Binding-site contacts:
Ligand atom N7 contacts residue TRP688 of chain 1.B at 3.7 Å.
Ligand atom O2G contacts residue LYS719 of chain 1.B at 3.8 Å.
Ligand atom N3 contacts residue TRP688 of chain 1.B at 3.7 Å.
Ligand atom O2A contacts residue SER720 of chain 1.B at 3.9 Å.
Ligand atom O1A contacts residue LYS719 of chain 1.B at 4.0 Å.
Ligand atom PB contacts residue CYS717 of chain 1.B at 4.0 Å.
Ligand atom PG contacts residue SER720 of chain 1.B at 3.7 Å.
Ligand atom O1B contacts residue LYS719 of chain 1.B at 4.0 Å.
Ligand atom O1B contacts residue GLY716 of chain 1.B at 2.6 Å (h-bond).
Ligand atom C2 contacts residue SER405 of chain 1.B at 3.9 Å.
Ligand atom N1 contacts residue SER405 of chain 1.B at 3.9 Å.
Ligand atom O1B contacts residue CYS717 of chain 1.B at 3.6 Å (h-bond).
Ligand atom PB contacts residue LYS719 of chain 1.B at 3.9 Å.
Ligand atom O2B contacts residue SER720 of chain 1.B at 3.9 Å.
Ligand atom S1G contacts residue SER720 of chain 1.B at 3.2 Å (h-bond).
Ligand atom C5' contacts residue SER721 of chain 1.B at 3.8 Å.
Ligand atom S1G contacts residue GLN775 of chain 1.B at 2.7 Å (h-bond).
Ligand atom O5' contacts residue SER721 of chain 1.B at 3.7 Å.
Ligand atom O1A contacts residue SER720 of chain 1.B at 4.0 Å.
Ligand atom C2 contacts residue TRP688 of chain 1.B at 3.6 Å (hydrophobic).
Ligand atom O1B contacts residue VAL715 of chain 1.B at 3.7 Å.
Ligand atom O2G contacts residue GLN775 of chain 1.B at 3.6 Å (h-bond).
Ligand atom O3B contacts residue SER720 of chain 1.B at 3.5 Å (h-bond).
Ligand atom C4 contacts residue TRP688 of chain 1.B at 3.8 Å (hydrophobic).
Ligand atom N6 contacts residue TRP688 of chain 1.B at 3.5 Å.
Ligand atom C5 contacts residue TRP688 of chain 1.B at 3.5 Å (hydrophobic).
Ligand atom O1A contacts residue SER721 of chain 1.B at 2.4 Å (h-bond).
Ligand atom C6 contacts residue TRP688 of chain 1.B at 3.3 Å (hydrophobic).
Ligand atom O3A contacts residue GLY716 of chain 1.B at 3.9 Å.
Ligand atom O2G contacts residue SER720 of chain 1.B at 3.8 Å.
Ligand atom PB contacts residue GLY716 of chain 1.B at 3.9 Å.
Ligand atom O4' contacts residue TRP688 of chain 1.B at 3.7 Å.
Ligand atom PA contacts residue SER721 of chain 1.B at 3.6 Å.
Ligand atom O2B contacts residue CYS717 of chain 1.B at 3.3 Å (h-bond).
Ligand atom O2B contacts residue LYS719 of chain 1.B at 2.6 Å (salt-bridge).
Ligand atom O2B contacts residue GLY718 of chain 1.B at 2.7 Å (h-bond).
Ligand atom O1A contacts residue GLY718 of chain 1.B at 3.7 Å.
Ligand atom O3B contacts residue LYS719 of chain 1.B at 3.8 Å.
Ligand atom N1 contacts residue TRP688 of chain 1.B at 3.5 Å.
Ligand atom N6 contacts residue THR404 of chain 1.B at 3.4 Å.

Sequence of chain 1.B:
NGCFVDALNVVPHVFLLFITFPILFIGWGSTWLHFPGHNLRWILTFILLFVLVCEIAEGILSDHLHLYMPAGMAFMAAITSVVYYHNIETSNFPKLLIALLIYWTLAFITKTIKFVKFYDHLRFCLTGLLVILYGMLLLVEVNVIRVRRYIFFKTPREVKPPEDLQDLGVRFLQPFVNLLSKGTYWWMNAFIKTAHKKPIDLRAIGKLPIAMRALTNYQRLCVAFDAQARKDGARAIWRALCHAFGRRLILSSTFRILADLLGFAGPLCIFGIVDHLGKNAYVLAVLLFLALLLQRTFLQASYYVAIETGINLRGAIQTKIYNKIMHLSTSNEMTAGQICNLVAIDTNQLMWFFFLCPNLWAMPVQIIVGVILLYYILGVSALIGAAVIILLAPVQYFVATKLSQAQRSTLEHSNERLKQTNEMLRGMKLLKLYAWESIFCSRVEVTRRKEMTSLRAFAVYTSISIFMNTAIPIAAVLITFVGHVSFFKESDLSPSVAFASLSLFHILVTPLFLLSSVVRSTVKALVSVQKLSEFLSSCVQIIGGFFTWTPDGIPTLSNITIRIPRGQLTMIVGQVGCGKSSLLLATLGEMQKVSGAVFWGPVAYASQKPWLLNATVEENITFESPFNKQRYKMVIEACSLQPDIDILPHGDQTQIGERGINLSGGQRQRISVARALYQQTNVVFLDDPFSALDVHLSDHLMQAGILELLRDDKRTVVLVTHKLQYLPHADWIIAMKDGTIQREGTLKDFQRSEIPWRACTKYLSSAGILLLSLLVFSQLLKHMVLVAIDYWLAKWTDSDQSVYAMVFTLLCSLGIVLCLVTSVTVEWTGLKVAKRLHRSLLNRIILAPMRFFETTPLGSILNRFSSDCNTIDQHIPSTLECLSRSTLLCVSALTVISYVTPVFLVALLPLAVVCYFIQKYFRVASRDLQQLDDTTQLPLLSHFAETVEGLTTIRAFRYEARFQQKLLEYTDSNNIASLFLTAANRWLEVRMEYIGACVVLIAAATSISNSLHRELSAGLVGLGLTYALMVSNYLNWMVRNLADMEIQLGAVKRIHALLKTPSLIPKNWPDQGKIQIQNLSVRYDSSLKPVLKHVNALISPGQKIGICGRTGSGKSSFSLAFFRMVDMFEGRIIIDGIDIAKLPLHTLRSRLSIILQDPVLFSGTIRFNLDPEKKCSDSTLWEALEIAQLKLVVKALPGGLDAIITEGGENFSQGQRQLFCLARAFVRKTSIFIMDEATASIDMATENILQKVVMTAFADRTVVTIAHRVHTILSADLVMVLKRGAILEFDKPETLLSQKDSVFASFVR

This small molecule binds to this protein.
Small molecule (SMILES): Nc1ncnc2c1ncn2[C@@H]1O[C@H](COP(=O)(O)OP(=O)(O)OP(O)(O)=S)[C@@H](O)[C@H]1O